Binding-site contacts:
Ligand atom C1 contacts residue PRO2 of chain 1.D at 3.9 Å (hydrophobic).
Ligand atom C6 contacts residue GLU11 of chain 1.D at 3.4 Å.
Ligand atom C4 contacts residue THR1 of chain 1.D at 4.3 Å.
Ligand atom C1 contacts residue ARG35 of chain 1.E at 3.9 Å.
Ligand atom C5 contacts residue PRO2 of chain 1.D at 4.2 Å (hydrophobic).
Ligand atom C6 contacts residue ASP7 of chain 1.D at 4.2 Å.
Ligand atom C2 contacts residue THR1 of chain 1.D at 2.5 Å.
Ligand atom C5 contacts residue THR1 of chain 1.D at 3.8 Å.
Ligand atom C6 contacts residue PRO2 of chain 1.D at 4.1 Å (hydrophobic).
Ligand atom C6 contacts residue THR1 of chain 1.D at 4.4 Å.
Ligand atom C3 contacts residue THR1 of chain 1.D at 3.8 Å.
Ligand atom C1 contacts residue THR1 of chain 1.D at 1.5 Å.
Ligand atom O5 contacts residue PRO2 of chain 1.D at 3.2 Å (h-bond).
Ligand atom O5 contacts residue GLU11 of chain 1.D at 3.9 Å.
Ligand atom O5 contacts residue THR1 of chain 1.D at 2.5 Å (h-bond).
Ligand atom C4 contacts residue GLU11 of chain 1.D at 4.4 Å.
Ligand atom C5 contacts residue GLU11 of chain 1.D at 3.2 Å.
Ligand atom C5 contacts residue ARG35 of chain 1.E at 4.3 Å.
Ligand atom O2 contacts residue THR1 of chain 1.D at 2.9 Å (h-bond).
Ligand atom O5 contacts residue ARG35 of chain 1.E at 4.0 Å.

Sequence of chain 1.D:
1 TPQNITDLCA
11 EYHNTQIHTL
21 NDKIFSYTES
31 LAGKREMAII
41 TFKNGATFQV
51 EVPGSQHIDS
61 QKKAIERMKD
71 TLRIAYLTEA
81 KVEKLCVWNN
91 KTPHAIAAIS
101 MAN

This small molecule binds to this protein.
Small molecule (SMILES): C[C@@H]1O[C@H](O)[C@@H](O)[C@H](O)[C@@H]1O

Sequence of chain 1.E:
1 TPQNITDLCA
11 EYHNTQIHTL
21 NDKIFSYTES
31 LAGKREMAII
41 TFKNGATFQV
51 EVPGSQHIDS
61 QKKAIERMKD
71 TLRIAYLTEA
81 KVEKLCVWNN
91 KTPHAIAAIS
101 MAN